The small molecule below binds the protein below.
Small molecule (SMILES): Cn1cc(C(=O)Nc2ccccc2)c2ccccc21

Binding-site contacts:
Ligand atom C33 contacts residue GLY182 of chain 1.A at 3.9 Å.
Ligand atom CAE contacts residue LEU136 of chain 1.B at 3.6 Å (hydrophobic).
Ligand atom C33 contacts residue LEU136 of chain 1.B at 4.0 Å (hydrophobic).
Ligand atom C6 contacts residue GLY185 of chain 1.B at 3.5 Å.
Ligand atom CAE contacts residue LEU136 of chain 1.A at 4.0 Å (hydrophobic).
Ligand atom C5 contacts residue GLY182 of chain 1.A at 3.8 Å.
Ligand atom N35 contacts residue LEU136 of chain 1.A at 3.5 Å.
Ligand atom O37 contacts residue GLY182 of chain 1.B at 3.2 Å.
Ligand atom C28 contacts residue ALA178 of chain 1.B at 4.0 Å (hydrophobic).
Ligand atom C33 contacts residue GLY182 of chain 1.B at 4.0 Å.
Ligand atom C27 contacts residue ALA178 of chain 1.B at 3.6 Å (hydrophobic).
Ligand atom C26 contacts residue PHE186 of chain 1.A at 3.8 Å (hydrophobic).
Ligand atom C2 contacts residue VAL132 of chain 1.A at 3.8 Å (hydrophobic).
Ligand atom C5 contacts residue ALA178 of chain 1.A at 4.0 Å (hydrophobic).
Ligand atom C6 contacts residue ALA178 of chain 1.A at 3.5 Å (hydrophobic).
Ligand atom C18 contacts residue PHE129 of chain 1.A at 3.6 Å (hydrophobic).
Ligand atom C27 contacts residue GLY185 of chain 1.A at 3.5 Å.
Ligand atom C1 contacts residue ALA178 of chain 1.A at 3.9 Å (hydrophobic).
Ligand atom N19 contacts residue VAL132 of chain 1.A at 3.7 Å.
Ligand atom C3 contacts residue VAL132 of chain 1.A at 3.6 Å (hydrophobic).
Ligand atom C15 contacts residue LEU136 of chain 1.B at 3.4 Å (hydrophobic).
Ligand atom C26 contacts residue GLY185 of chain 1.A at 4.0 Å.
Ligand atom O37 contacts residue GLY182 of chain 1.A at 3.5 Å.
Ligand atom C29 contacts residue LEU136 of chain 1.A at 3.9 Å (hydrophobic).
Ligand atom N35 contacts residue VAL132 of chain 1.B at 4.0 Å.
Ligand atom C28 contacts residue VAL132 of chain 1.B at 4.0 Å (hydrophobic).
Ligand atom C33 contacts residue LEU136 of chain 1.A at 3.8 Å (hydrophobic).
Ligand atom C2 contacts residue TRP128 of chain 1.A at 4.1 Å (hydrophobic).
Ligand atom C18 contacts residue ASN133 of chain 1.A at 4.0 Å.
Ligand atom C1 contacts residue GLY185 of chain 1.B at 4.0 Å.
Ligand atom C1 contacts residue PHE186 of chain 1.B at 3.9 Å (hydrophobic).
Ligand atom C24 contacts residue VAL132 of chain 1.B at 3.8 Å (hydrophobic).
Ligand atom N19 contacts residue LEU136 of chain 1.B at 3.8 Å.
Ligand atom C26 contacts residue ALA178 of chain 1.B at 4.0 Å (hydrophobic).
Ligand atom C27 contacts residue PHE186 of chain 1.A at 3.6 Å (hydrophobic).
Ligand atom C25 contacts residue TRP128 of chain 1.B at 4.0 Å (hydrophobic).
Ligand atom C4 contacts residue VAL132 of chain 1.A at 3.8 Å (hydrophobic).
Ligand atom C4 contacts residue LEU136 of chain 1.B at 4.1 Å (hydrophobic).
Ligand atom C29 contacts residue VAL132 of chain 1.B at 3.7 Å (hydrophobic).
Ligand atom C6 contacts residue PHE186 of chain 1.B at 3.6 Å (hydrophobic).

Sequence of chain 1.A:
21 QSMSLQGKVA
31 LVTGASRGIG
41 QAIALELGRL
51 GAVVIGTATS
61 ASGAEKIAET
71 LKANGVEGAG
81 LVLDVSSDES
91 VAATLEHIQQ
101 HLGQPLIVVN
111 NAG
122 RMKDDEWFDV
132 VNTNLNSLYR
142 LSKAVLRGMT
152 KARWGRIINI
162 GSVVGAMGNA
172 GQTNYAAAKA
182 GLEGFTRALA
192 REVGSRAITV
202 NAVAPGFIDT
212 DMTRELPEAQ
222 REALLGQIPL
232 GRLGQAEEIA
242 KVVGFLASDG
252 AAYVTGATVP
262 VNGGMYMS

Sequence of chain 1.B:
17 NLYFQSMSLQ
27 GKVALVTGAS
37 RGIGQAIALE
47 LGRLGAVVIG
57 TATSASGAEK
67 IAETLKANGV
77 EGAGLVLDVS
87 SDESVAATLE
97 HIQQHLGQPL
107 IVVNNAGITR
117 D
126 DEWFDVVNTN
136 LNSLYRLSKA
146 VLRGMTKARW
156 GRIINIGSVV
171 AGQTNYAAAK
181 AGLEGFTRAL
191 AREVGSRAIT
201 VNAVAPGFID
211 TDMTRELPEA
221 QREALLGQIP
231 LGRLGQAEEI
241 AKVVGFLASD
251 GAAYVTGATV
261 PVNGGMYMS